Binding-site contacts:
Ligand atom C3 contacts residue NAG1 of chain 21.T at 4.1 Å.
Ligand atom C2 contacts residue BMA1 of chain 21.V at 3.2 Å.
Ligand atom C5 contacts residue NAG1 of chain 21.T at 3.8 Å.
Ligand atom C3 contacts residue BMA1 of chain 21.V at 2.5 Å.
Ligand atom O5 contacts residue NAG1 of chain 21.T at 2.5 Å (h-bond).
Ligand atom O2 contacts residue NAG1 of chain 21.T at 3.4 Å (h-bond).
Ligand atom O2 contacts residue BMA1 of chain 21.V at 3.0 Å (h-bond).
Ligand atom O3 contacts residue BMA1 of chain 21.V at 1.1 Å.
Ligand atom O6 contacts residue NAG1 of chain 21.T at 4.5 Å.
Ligand atom C2 contacts residue NAG1 of chain 21.T at 2.9 Å.
Ligand atom O4 contacts residue BMA1 of chain 21.V at 4.0 Å.
Ligand atom O2 contacts residue HIS2 of chain 21.D at 3.4 Å (h-bond).
Ligand atom C2 contacts residue HIS2 of chain 21.D at 4.5 Å.
Ligand atom C1 contacts residue NAG1 of chain 21.T at 1.7 Å.
Ligand atom C4 contacts residue BMA1 of chain 21.V at 3.6 Å.

The protein below binds the small molecule below.
Small molecule (SMILES): OC[C@H]1O[C@@H](O)[C@@H](O)[C@@H](O)[C@@H]1O

Sequence of chain 21.D:
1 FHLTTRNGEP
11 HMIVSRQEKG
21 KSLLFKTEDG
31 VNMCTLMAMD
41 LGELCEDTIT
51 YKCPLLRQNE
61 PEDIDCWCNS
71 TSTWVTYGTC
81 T